This protein binds this small molecule.
Small molecule (SMILES): CC(=O)N[C@H]1[C@H](O[C@H]2[C@H](O)[C@@H](NC(C)=O)CO[C@@H]2CO)O[C@H](CO)[C@@H](O[C@@H]2O[C@H](CO[C@H]3O[C@H](CO)[C@@H](O)[C@H](O)[C@@H]3O)[C@@H](O)[C@H](O[C@H]3O[C@H](CO)[C@@H](O)[C@H](O)[C@@H]3O)[C@@H]2O)[C@@H]1O

Binding-site contacts:
Ligand atom N2 contacts residue ASN119 of chain 1.A at 2.7 Å (h-bond).
Ligand atom C5 contacts residue ASN119 of chain 1.A at 3.8 Å.
Ligand atom O7 contacts residue PHE117 of chain 1.A at 3.5 Å.
Ligand atom C1 contacts residue PHE117 of chain 1.A at 4.1 Å (hydrophobic).
Ligand atom C8 contacts residue ASP156 of chain 1.A at 3.5 Å.
Ligand atom C7 contacts residue ASP156 of chain 1.A at 4.4 Å.
Ligand atom C3 contacts residue ASN119 of chain 1.A at 3.9 Å.
Ligand atom C1 contacts residue ASN119 of chain 1.A at 1.5 Å.
Ligand atom C8 contacts residue ASN119 of chain 1.A at 3.3 Å.
Ligand atom C7 contacts residue HIS115 of chain 1.A at 4.3 Å.
Ligand atom C7 contacts residue PHE117 of chain 1.A at 4.1 Å (hydrophobic).
Ligand atom C4 contacts residue ASN119 of chain 1.A at 4.3 Å.
Ligand atom C8 contacts residue PHE117 of chain 1.A at 3.7 Å (hydrophobic).
Ligand atom O7 contacts residue ASP156 of chain 1.A at 4.1 Å.
Ligand atom C8 contacts residue CYS155 of chain 1.A at 3.9 Å (hydrophobic).
Ligand atom N2 contacts residue HIS115 of chain 1.A at 4.3 Å.
Ligand atom O3 contacts residue HIS115 of chain 1.A at 4.2 Å.
Ligand atom C8 contacts residue HIS115 of chain 1.A at 3.5 Å.
Ligand atom C7 contacts residue ASN119 of chain 1.A at 3.1 Å.
Ligand atom C2 contacts residue ASN119 of chain 1.A at 2.6 Å.
Ligand atom O7 contacts residue ASN119 of chain 1.A at 3.9 Å.
Ligand atom N2 contacts residue PHE117 of chain 1.A at 4.0 Å.
Ligand atom C3 contacts residue PHE117 of chain 1.A at 4.1 Å (hydrophobic).
Ligand atom O5 contacts residue ASN119 of chain 1.A at 2.4 Å (h-bond).

Sequence of chain 1.A:
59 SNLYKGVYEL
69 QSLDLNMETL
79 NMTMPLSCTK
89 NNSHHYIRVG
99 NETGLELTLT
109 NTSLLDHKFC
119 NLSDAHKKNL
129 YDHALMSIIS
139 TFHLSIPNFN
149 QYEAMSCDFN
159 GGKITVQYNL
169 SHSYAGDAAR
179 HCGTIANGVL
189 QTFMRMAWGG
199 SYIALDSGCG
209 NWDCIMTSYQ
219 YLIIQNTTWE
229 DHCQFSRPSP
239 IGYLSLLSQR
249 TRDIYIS